Binding-site contacts:
Ligand atom P contacts residue GLY104 of chain 1.A at 3.5 Å.
Ligand atom C5 contacts residue 1GC1 of chain 1.E at 3.4 Å.
Ligand atom OP1 contacts residue TRP101 of chain 1.A at 3.0 Å (h-bond).
Ligand atom O5' contacts residue GLY104 of chain 1.A at 3.4 Å (h-bond).
Ligand atom O3' contacts residue 1GC1 of chain 1.E at 3.2 Å (h-bond).
Ligand atom O6 contacts residue 1GC1 of chain 1.E at 3.1 Å (h-bond).
Ligand atom C5' contacts residue GLY102 of chain 1.A at 3.5 Å.
Ligand atom OP1 contacts residue NA1 of chain 1.H at 2.4 Å (h-bond).
Ligand atom O3' contacts residue ASP188 of chain 1.A at 3.2 Å (salt-bridge).
Ligand atom OP2 contacts residue LYS106 of chain 1.A at 3.1 Å (salt-bridge).
Ligand atom O3' contacts residue MN1 of chain 1.G at 2.5 Å.
Ligand atom C4' contacts residue TRP101 of chain 1.A at 3.6 Å (hydrophobic).
Ligand atom OP1 contacts residue GLY104 of chain 1.A at 2.8 Å (h-bond).
Ligand atom N3 contacts residue TYR259 of chain 1.A at 2.7 Å (h-bond).
Ligand atom C2' contacts residue TYR259 of chain 1.A at 3.6 Å (hydrophobic).
Ligand atom N2 contacts residue TYR259 of chain 1.A at 3.5 Å.
Ligand atom C1' contacts residue TYR259 of chain 1.A at 3.5 Å (hydrophobic).
Ligand atom C5' contacts residue GLY104 of chain 1.A at 3.6 Å.
Ligand atom C2' contacts residue 1GC1 of chain 1.E at 3.4 Å.
Ligand atom C8 contacts residue 1GC1 of chain 1.E at 3.4 Å.
Ligand atom OP1 contacts residue LYS106 of chain 1.A at 3.6 Å (salt-bridge).
Ligand atom O5' contacts residue LYS106 of chain 1.A at 3.7 Å.
Ligand atom C4 contacts residue TYR259 of chain 1.A at 3.6 Å (hydrophobic).
Ligand atom C2 contacts residue TYR259 of chain 1.A at 3.5 Å (hydrophobic).
Ligand atom OP1 contacts residue ALA103 of chain 1.A at 3.4 Å (h-bond).
Ligand atom P contacts residue NA1 of chain 1.H at 3.5 Å.
Ligand atom C5' contacts residue ASP244 of chain 1.A at 3.6 Å.
Ligand atom OP2 contacts residue THR105 of chain 1.A at 3.5 Å (h-bond).
Ligand atom OP1 contacts residue GLY102 of chain 1.A at 2.8 Å (h-bond).
Ligand atom OP1 contacts residue THR107 of chain 1.A at 2.7 Å (h-bond).
Ligand atom C3' contacts residue 1GC1 of chain 1.E at 3.3 Å.
Ligand atom C3' contacts residue MN1 of chain 1.G at 3.5 Å.
Ligand atom C4' contacts residue GLY102 of chain 1.A at 3.6 Å.
Ligand atom N7 contacts residue 1GC1 of chain 1.E at 3.4 Å (h-bond).
Ligand atom C6 contacts residue 1GC1 of chain 1.E at 3.3 Å.
Ligand atom O3' contacts residue GLY102 of chain 1.A at 3.4 Å.
Ligand atom O3' contacts residue TRP101 of chain 1.A at 3.3 Å (h-bond).
Ligand atom O3' contacts residue ASP244 of chain 1.A at 2.9 Å (salt-bridge).
Ligand atom OP1 contacts residue ARG242 of chain 1.A at 2.8 Å (salt-bridge).
Ligand atom C5' contacts residue ARG242 of chain 1.A at 3.7 Å.

This protein binds this small molecule.
Small molecule (SMILES): Cc1cn([C@H]2C[C@H](O[P](=O)(O)OC[C@H]3O[C@@H](n4cnc5c(N)ncnc54)C[C@@H]3O[P](=O)(O)OC[C@H]3O[C@@H](n4cnc5c(=O)nc(N)[nH]c54)C[C@@H]3O)[C@@H](CO[P](=O)(O)O[C@H]3C[C@H](n4cnc5c(=O)nc(N)[nH]c54)O[C@@H]3CO[P](=O)(O)O[C@H]3C[C@H](n4cnc5c(N)ncnc54)O[C@@H]3CO[P](=O)(O)O[C@H]3C[C@H](n4ccc(N)nc4=O)O[C@@H]3CO)O2)c(=O)[nH]c1=O

Sequence of chain 1.A:
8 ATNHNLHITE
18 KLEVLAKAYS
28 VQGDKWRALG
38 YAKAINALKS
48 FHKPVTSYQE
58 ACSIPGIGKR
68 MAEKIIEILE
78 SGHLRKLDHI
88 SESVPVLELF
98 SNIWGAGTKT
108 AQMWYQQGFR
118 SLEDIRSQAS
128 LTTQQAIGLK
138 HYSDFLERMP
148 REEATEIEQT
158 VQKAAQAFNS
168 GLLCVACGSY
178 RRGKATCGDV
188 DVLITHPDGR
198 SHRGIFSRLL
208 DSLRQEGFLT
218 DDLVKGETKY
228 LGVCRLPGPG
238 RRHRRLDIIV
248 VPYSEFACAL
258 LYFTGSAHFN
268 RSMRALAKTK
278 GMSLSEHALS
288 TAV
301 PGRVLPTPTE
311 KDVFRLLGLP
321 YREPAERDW